Sequence of chain 1.A:
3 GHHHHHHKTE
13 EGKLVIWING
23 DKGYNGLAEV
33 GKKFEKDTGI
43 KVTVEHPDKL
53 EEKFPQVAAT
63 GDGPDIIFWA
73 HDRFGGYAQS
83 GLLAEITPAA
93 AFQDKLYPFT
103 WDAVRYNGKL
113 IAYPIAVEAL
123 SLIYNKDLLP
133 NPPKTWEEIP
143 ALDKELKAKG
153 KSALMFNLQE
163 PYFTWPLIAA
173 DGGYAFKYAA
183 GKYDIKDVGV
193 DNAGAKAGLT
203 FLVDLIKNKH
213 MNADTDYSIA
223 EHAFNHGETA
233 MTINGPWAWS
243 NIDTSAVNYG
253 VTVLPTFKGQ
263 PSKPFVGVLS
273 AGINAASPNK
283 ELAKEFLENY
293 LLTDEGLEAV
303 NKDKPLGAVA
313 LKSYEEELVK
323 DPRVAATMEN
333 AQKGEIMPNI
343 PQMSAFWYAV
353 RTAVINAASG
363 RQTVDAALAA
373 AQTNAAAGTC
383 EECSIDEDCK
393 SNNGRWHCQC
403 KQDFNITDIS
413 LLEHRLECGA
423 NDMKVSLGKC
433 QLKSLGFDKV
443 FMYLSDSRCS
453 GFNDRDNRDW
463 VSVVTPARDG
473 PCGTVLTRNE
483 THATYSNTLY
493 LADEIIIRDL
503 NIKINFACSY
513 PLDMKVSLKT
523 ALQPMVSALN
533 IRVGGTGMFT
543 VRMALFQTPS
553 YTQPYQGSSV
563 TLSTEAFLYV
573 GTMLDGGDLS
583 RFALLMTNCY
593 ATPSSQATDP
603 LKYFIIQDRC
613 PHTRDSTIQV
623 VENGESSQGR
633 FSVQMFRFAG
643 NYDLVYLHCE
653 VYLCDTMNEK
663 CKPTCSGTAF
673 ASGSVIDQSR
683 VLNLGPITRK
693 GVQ

Sequence of chain 1.B:
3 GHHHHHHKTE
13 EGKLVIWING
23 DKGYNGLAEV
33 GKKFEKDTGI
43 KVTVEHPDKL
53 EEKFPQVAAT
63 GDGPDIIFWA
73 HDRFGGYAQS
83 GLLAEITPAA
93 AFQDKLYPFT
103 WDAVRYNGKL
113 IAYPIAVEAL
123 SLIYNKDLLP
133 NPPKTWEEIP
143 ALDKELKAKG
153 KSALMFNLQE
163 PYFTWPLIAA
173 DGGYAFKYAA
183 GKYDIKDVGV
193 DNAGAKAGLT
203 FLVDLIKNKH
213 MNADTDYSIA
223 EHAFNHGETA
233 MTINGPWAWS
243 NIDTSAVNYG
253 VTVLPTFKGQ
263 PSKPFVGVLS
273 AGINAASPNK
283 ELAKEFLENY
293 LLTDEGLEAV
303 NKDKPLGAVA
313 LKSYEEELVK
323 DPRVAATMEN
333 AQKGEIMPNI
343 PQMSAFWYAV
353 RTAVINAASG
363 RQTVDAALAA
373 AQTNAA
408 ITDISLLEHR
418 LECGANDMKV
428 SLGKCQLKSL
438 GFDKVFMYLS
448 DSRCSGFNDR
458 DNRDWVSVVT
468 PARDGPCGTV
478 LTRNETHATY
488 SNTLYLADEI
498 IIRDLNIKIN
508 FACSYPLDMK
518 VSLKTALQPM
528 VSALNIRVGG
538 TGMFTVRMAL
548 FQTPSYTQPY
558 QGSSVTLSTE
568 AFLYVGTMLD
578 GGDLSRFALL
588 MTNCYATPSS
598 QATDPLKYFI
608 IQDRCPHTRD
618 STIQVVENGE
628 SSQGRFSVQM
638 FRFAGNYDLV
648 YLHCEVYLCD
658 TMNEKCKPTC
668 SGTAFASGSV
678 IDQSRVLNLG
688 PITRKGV

The small molecule below binds the protein below.
Small molecule (SMILES): CC(=O)N[C@@H]1[C@@H](O)[C@H](O)[C@@H](CO)O[C@H]1O

Binding-site contacts:
Ligand atom C1 contacts residue THR483 of chain 1.B at 3.4 Å.
Ligand atom C3 contacts residue THR483 of chain 1.B at 4.1 Å.
Ligand atom C7 contacts residue ASN481 of chain 1.B at 3.3 Å.
Ligand atom O5 contacts residue ASN481 of chain 1.B at 2.4 Å (h-bond).
Ligand atom O6 contacts residue GLU419 of chain 1.A at 2.3 Å (salt-bridge).
Ligand atom C6 contacts residue HIS484 of chain 1.B at 4.3 Å.
Ligand atom C4 contacts residue ASN481 of chain 1.B at 4.2 Å.
Ligand atom C4 contacts residue HIS484 of chain 1.B at 4.3 Å.
Ligand atom O7 contacts residue ASN481 of chain 1.B at 3.4 Å (h-bond).
Ligand atom C3 contacts residue HIS484 of chain 1.B at 3.7 Å.
Ligand atom C5 contacts residue THR486 of chain 1.B at 4.3 Å.
Ligand atom C1 contacts residue ASN481 of chain 1.B at 1.4 Å.
Ligand atom C8 contacts residue THR483 of chain 1.B at 3.6 Å.
Ligand atom C7 contacts residue THR483 of chain 1.B at 3.5 Å.
Ligand atom C7 contacts residue GLU482 of chain 1.B at 4.1 Å.
Ligand atom C6 contacts residue SER511 of chain 1.B at 3.8 Å.
Ligand atom C8 contacts residue GLU482 of chain 1.B at 3.9 Å.
Ligand atom C1 contacts residue HIS484 of chain 1.B at 3.8 Å.
Ligand atom N2 contacts residue ASN481 of chain 1.B at 2.9 Å (h-bond).
Ligand atom O7 contacts residue GLU482 of chain 1.B at 4.1 Å.
Ligand atom C6 contacts residue THR486 of chain 1.B at 3.4 Å.
Ligand atom C2 contacts residue THR483 of chain 1.B at 3.5 Å.
Ligand atom C2 contacts residue ASN481 of chain 1.B at 2.5 Å.
Ligand atom O6 contacts residue THR486 of chain 1.B at 4.4 Å.
Ligand atom O4 contacts residue GLU419 of chain 1.A at 4.0 Å.
Ligand atom N2 contacts residue THR483 of chain 1.B at 2.8 Å (h-bond).
Ligand atom O4 contacts residue HIS484 of chain 1.B at 4.4 Å.
Ligand atom C2 contacts residue HIS484 of chain 1.B at 4.2 Å.
Ligand atom C5 contacts residue GLU419 of chain 1.A at 4.5 Å.
Ligand atom C8 contacts residue ASN481 of chain 1.B at 4.5 Å.
Ligand atom C3 contacts residue ASN481 of chain 1.B at 3.8 Å.
Ligand atom O5 contacts residue THR486 of chain 1.B at 4.4 Å.
Ligand atom O7 contacts residue ASP458 of chain 1.A at 3.7 Å.
Ligand atom O5 contacts residue HIS484 of chain 1.B at 3.8 Å.
Ligand atom N2 contacts residue HIS484 of chain 1.B at 4.3 Å.
Ligand atom O6 contacts residue SER511 of chain 1.B at 4.2 Å.
Ligand atom C5 contacts residue HIS484 of chain 1.B at 3.6 Å.
Ligand atom C6 contacts residue GLU419 of chain 1.A at 3.3 Å.
Ligand atom O6 contacts residue LYS426 of chain 1.A at 4.5 Å.
Ligand atom C5 contacts residue ASN481 of chain 1.B at 3.6 Å.